Binding-site contacts:
Ligand atom CG2 contacts residue HIS245 of chain 1.BA at 3.3 Å.
Ligand atom CD2 contacts residue HIS245 of chain 1.BA at 4.1 Å.
Ligand atom CG contacts residue LEU277 of chain 1.BA at 4.1 Å (hydrophobic).
Ligand atom CG1 contacts residue LEU277 of chain 1.BA at 3.7 Å (hydrophobic).
Ligand atom CA contacts residue HIS245 of chain 1.BA at 4.4 Å.
Ligand atom CA contacts residue LEU277 of chain 1.BA at 4.3 Å (hydrophobic).
Ligand atom CD1 contacts residue LEU277 of chain 1.BA at 3.6 Å (hydrophobic).
Ligand atom OE1 contacts residue PRO276 of chain 1.BA at 4.3 Å.
Ligand atom CD1 contacts residue TYR241 of chain 1.BA at 4.1 Å (hydrophobic).
Ligand atom CG1 contacts residue ALA244 of chain 1.BA at 4.3 Å (hydrophobic).
Ligand atom CD2 contacts residue LEU277 of chain 1.BA at 4.0 Å (hydrophobic).
Ligand atom CD1 contacts residue SER273 of chain 1.BA at 3.5 Å.
Ligand atom CG contacts residue PRO276 of chain 1.BA at 4.1 Å (hydrophobic).
Ligand atom O contacts residue LEU277 of chain 1.BA at 4.2 Å.
Ligand atom OE2 contacts residue PRO276 of chain 1.BA at 3.3 Å.
Ligand atom CD contacts residue PRO276 of chain 1.BA at 3.7 Å (hydrophobic).
Ligand atom CB contacts residue HIS245 of chain 1.BA at 4.0 Å.
Ligand atom CB contacts residue LEU277 of chain 1.BA at 3.6 Å (hydrophobic).
Ligand atom CD2 contacts residue ALA244 of chain 1.BA at 3.6 Å (hydrophobic).

The protein below binds the small molecule below.
Small molecule (SMILES): CC(C)C[C@H](NC(=O)[C@H](CC(=O)O)NC(=O)[C@H](CCC(=O)O)NC(=O)[C@H](CC(C)C)NC(=O)[C@@H](N)CC(N)=O)C(=O)N[C@H](C(=O)N[C@@H](CCCCN)C(=O)N[C@@H](C)C(=O)N[C@H](C=O)[C@@H](C)O)C(C)C

Sequence of chain 1.BA:
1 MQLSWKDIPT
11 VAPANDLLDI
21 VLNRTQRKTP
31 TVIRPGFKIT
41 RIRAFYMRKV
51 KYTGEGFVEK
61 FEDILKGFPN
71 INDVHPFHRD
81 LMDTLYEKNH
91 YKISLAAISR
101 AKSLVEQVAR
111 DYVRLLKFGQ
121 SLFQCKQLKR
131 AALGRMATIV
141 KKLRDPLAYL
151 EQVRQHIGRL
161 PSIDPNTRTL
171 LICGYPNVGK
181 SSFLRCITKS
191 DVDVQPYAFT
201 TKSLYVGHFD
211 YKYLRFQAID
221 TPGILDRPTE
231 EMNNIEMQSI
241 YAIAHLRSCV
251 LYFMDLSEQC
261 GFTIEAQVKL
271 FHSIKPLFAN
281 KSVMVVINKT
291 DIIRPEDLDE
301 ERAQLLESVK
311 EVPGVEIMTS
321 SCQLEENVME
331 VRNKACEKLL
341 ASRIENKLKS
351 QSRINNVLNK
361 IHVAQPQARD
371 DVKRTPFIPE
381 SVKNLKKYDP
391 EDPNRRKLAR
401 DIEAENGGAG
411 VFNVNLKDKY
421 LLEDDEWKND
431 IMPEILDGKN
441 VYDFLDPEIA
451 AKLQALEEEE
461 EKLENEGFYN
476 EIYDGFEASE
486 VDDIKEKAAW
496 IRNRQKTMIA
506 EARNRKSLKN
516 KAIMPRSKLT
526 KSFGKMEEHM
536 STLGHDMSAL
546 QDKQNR